The small molecule below binds the protein below.
Small molecule (SMILES): CC(=O)N[C@H]1[C@H](O[C@H]2[C@H](O)[C@@H](NC(C)=O)CO[C@@H]2CO[C@H]2O[C@@H](C)[C@@H](O)[C@@H](O)[C@@H]2O)O[C@H](CO)[C@@H](O[C@@H]2O[C@H](CO[C@@H]3O[C@H](CO)[C@@H](O)[C@H](O[C@H]4O[C@H](CO)[C@@H](O)[C@H](O)[C@@H]4O)[C@@H]3O)[C@@H](O)[C@H](O)[C@@H]2O)[C@@H]1O

Sequence of chain 1.A:
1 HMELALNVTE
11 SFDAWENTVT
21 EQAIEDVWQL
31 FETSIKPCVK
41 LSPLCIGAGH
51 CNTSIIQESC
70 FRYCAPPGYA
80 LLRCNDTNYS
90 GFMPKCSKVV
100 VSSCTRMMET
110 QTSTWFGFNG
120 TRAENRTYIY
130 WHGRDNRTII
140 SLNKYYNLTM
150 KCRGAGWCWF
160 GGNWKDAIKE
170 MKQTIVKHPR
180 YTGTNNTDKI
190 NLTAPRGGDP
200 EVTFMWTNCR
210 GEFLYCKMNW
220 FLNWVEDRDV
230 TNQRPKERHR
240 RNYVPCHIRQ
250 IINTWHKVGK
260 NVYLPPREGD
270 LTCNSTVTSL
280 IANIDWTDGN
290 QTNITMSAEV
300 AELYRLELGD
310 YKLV

Binding-site contacts:
Ligand atom O5 contacts residue ASN190 of chain 1.A at 2.5 Å (h-bond).
Ligand atom O6 contacts residue VAL224 of chain 1.A at 3.6 Å.
Ligand atom N2 contacts residue ASN190 of chain 1.A at 3.0 Å (h-bond).
Ligand atom C8 contacts residue MAN6 of chain 1.J at 4.5 Å.
Ligand atom C1 contacts residue VAL224 of chain 1.A at 4.3 Å (hydrophobic).
Ligand atom O7 contacts residue NAG2 of chain 1.J at 3.4 Å.
Ligand atom C3 contacts residue ASN190 of chain 1.A at 3.8 Å.
Ligand atom C2 contacts residue VAL224 of chain 1.A at 3.9 Å (hydrophobic).
Ligand atom C1 contacts residue LYS188 of chain 1.A at 4.4 Å.
Ligand atom C1 contacts residue VAL224 of chain 1.A at 4.5 Å (hydrophobic).
Ligand atom N2 contacts residue LYS188 of chain 1.A at 4.2 Å.
Ligand atom C7 contacts residue LYS188 of chain 1.A at 4.3 Å.
Ligand atom O4 contacts residue LYS188 of chain 1.A at 4.3 Å.
Ligand atom C4 contacts residue LYS188 of chain 1.A at 4.4 Å.
Ligand atom O7 contacts residue NAG1 of chain 1.L at 4.0 Å.
Ligand atom C5 contacts residue ASN190 of chain 1.A at 3.7 Å.
Ligand atom C7 contacts residue ASN190 of chain 1.A at 3.6 Å.
Ligand atom C8 contacts residue LYS188 of chain 1.A at 3.7 Å.
Ligand atom C1 contacts residue ASN190 of chain 1.A at 1.5 Å.
Ligand atom C4 contacts residue ASN190 of chain 1.A at 4.3 Å.
Ligand atom C3 contacts residue LYS188 of chain 1.A at 3.6 Å.
Ligand atom C2 contacts residue ASN190 of chain 1.A at 2.8 Å.
Ligand atom O3 contacts residue LYS188 of chain 1.A at 4.2 Å.
Ligand atom O7 contacts residue LYS188 of chain 1.A at 4.0 Å.
Ligand atom C6 contacts residue VAL224 of chain 1.A at 3.9 Å (hydrophobic).
Ligand atom C5 contacts residue VAL224 of chain 1.A at 4.2 Å (hydrophobic).
Ligand atom O7 contacts residue ASN190 of chain 1.A at 4.0 Å.
Ligand atom C7 contacts residue NAG2 of chain 1.J at 4.3 Å.
Ligand atom O5 contacts residue VAL224 of chain 1.A at 3.5 Å.
Ligand atom O2 contacts residue VAL224 of chain 1.A at 4.0 Å.
Ligand atom C2 contacts residue LYS188 of chain 1.A at 4.3 Å.